Binding-site contacts:
Ligand atom C4 contacts residue CYS48 of chain 2.B at 2.9 Å (hydrophobic).
Ligand atom C7 contacts residue THR61 of chain 2.B at 3.9 Å.
Ligand atom C3 contacts residue CYS48 of chain 2.B at 3.9 Å (hydrophobic).
Ligand atom C3 contacts residue ARG52 of chain 2.B at 3.5 Å.
Ligand atom S1 contacts residue ILE60 of chain 2.B at 4.3 Å.
Ligand atom C6 contacts residue TYR62 of chain 2.B at 2.6 Å (hydrophobic).
Ligand atom C7 contacts residue ARG52 of chain 2.B at 3.6 Å.
Ligand atom C5 contacts residue TYR62 of chain 2.B at 3.4 Å (hydrophobic).
Ligand atom C2 contacts residue ARG52 of chain 2.B at 3.7 Å.
Ligand atom N1 contacts residue TYR62 of chain 2.B at 4.2 Å.
Ligand atom C8 contacts residue ARG52 of chain 2.B at 4.0 Å.
Ligand atom C5 contacts residue CYS48 of chain 2.B at 4.1 Å (hydrophobic).
Ligand atom C4 contacts residue LEU49 of chain 2.B at 4.3 Å (hydrophobic).
Ligand atom C7 contacts residue ILE60 of chain 2.B at 3.5 Å (hydrophobic).
Ligand atom C7 contacts residue TYR62 of chain 2.B at 3.0 Å (hydrophobic).
Ligand atom C1 contacts residue ARG52 of chain 2.B at 4.5 Å.
Ligand atom C6 contacts residue CYS48 of chain 2.B at 4.0 Å (hydrophobic).
Ligand atom C6 contacts residue TYR45 of chain 2.B at 4.0 Å (hydrophobic).
Ligand atom S1 contacts residue TYR62 of chain 2.B at 4.2 Å.
Ligand atom C5 contacts residue ARG52 of chain 2.B at 4.1 Å.
Ligand atom S1 contacts residue LEU49 of chain 2.B at 4.0 Å.
Ligand atom C4 contacts residue ILE60 of chain 2.B at 4.3 Å (hydrophobic).
Ligand atom C7 contacts residue CYS48 of chain 2.B at 3.9 Å (hydrophobic).
Ligand atom O1 contacts residue TYR62 of chain 2.B at 3.9 Å.
Ligand atom C4 contacts residue ARG52 of chain 2.B at 3.7 Å.
Ligand atom S1 contacts residue CYS48 of chain 2.B at 2.0 Å (h-bond).

The protein below binds the small molecule below.
Small molecule (SMILES): CC1(C)C=C(CSS(C)(=O)=O)C(C)(C)N1[O]

Sequence of chain 2.B:
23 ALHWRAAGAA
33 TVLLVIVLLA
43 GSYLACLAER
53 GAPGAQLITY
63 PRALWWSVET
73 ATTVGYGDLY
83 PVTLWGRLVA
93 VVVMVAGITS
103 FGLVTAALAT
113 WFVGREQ